A protein and the small-molecule ligand that binds it are described below.
Small molecule (SMILES): CCC(=O)N1CCC[C@H](n2c(=O)c(-c3cccc(F)c3Cl)c(C)c3cnc(Nc4ccc(N5CCN(C)CC5)c(C)c4)nc32)C1

Binding-site contacts:
Ligand atom C39 contacts residue LYS54 of chain 1.A at 3.7 Å.
Ligand atom C36 contacts residue GLN100 of chain 1.A at 3.8 Å.
Ligand atom C33 contacts residue MET102 of chain 1.A at 3.6 Å (hydrophobic).
Ligand atom C19 contacts residue GLY105 of chain 1.A at 3.6 Å.
Ligand atom C19 contacts residue PRO103 of chain 1.A at 3.6 Å (hydrophobic).
Ligand atom C33 contacts residue GLN100 of chain 1.A at 3.5 Å.
Ligand atom C34 contacts residue LEU153 of chain 1.A at 3.4 Å (hydrophobic).
Ligand atom C43 contacts residue GLU71 of chain 1.A at 3.5 Å.
Ligand atom C44 contacts residue MET75 of chain 1.A at 3.6 Å (hydrophobic).
Ligand atom C45 contacts residue THR163 of chain 1.A at 3.8 Å.
Ligand atom C41 contacts residue LYS54 of chain 1.A at 3.6 Å.
Ligand atom C20 contacts residue GLY105 of chain 1.A at 3.9 Å.
Ligand atom F1 contacts residue LEU97 of chain 1.A at 3.3 Å.
Ligand atom C36 contacts residue THR99 of chain 1.A at 2.9 Å.
Ligand atom C18 contacts residue MET102 of chain 1.A at 3.8 Å (hydrophobic).
Ligand atom C34 contacts residue ALA52 of chain 1.A at 3.7 Å (hydrophobic).
Ligand atom C10 contacts residue CYS106 of chain 1.A at 3.8 Å (hydrophobic).
Ligand atom C33 contacts residue LEU153 of chain 1.A at 3.4 Å (hydrophobic).
Ligand atom CL1 contacts residue LYS54 of chain 1.A at 3.8 Å.
Ligand atom C06 contacts residue GLY28 of chain 1.A at 3.5 Å.
Ligand atom C39 contacts residue THR99 of chain 1.A at 3.6 Å.
Ligand atom N17 contacts residue LEU27 of chain 1.A at 3.8 Å.
Ligand atom C16 contacts residue MET102 of chain 1.A at 3.8 Å (hydrophobic).
Ligand atom C14 contacts residue LEU153 of chain 1.A at 3.9 Å (hydrophobic).
Ligand atom C19 contacts residue MET102 of chain 1.A at 3.7 Å (hydrophobic).
Ligand atom C44 contacts residue GLU71 of chain 1.A at 3.5 Å.
Ligand atom C35 contacts residue LEU153 of chain 1.A at 3.8 Å (hydrophobic).
Ligand atom C11 contacts residue ARG150 of chain 1.A at 3.5 Å.
Ligand atom F1 contacts residue LYS54 of chain 1.A at 3.5 Å.
Ligand atom C21 contacts residue PRO103 of chain 1.A at 3.3 Å (hydrophobic).
Ligand atom C43 contacts residue MET75 of chain 1.A at 3.3 Å (hydrophobic).
Ligand atom CL1 contacts residue THR99 of chain 1.A at 3.0 Å.
Ligand atom N32 contacts residue MET102 of chain 1.A at 2.9 Å (h-bond).
Ligand atom F1 contacts residue THR99 of chain 1.A at 3.9 Å.
Ligand atom C43 contacts residue LYS54 of chain 1.A at 3.9 Å.
Ligand atom N17 contacts residue MET102 of chain 1.A at 3.0 Å (h-bond).
Ligand atom O01 contacts residue LYS54 of chain 1.A at 3.6 Å (salt-bridge).
Ligand atom C33 contacts residue ALA52 of chain 1.A at 3.7 Å (hydrophobic).
Ligand atom C06 contacts residue LEU27 of chain 1.A at 3.7 Å (hydrophobic).
Ligand atom C18 contacts residue GLY105 of chain 1.A at 3.9 Å.

Sequence of chain 1.A:
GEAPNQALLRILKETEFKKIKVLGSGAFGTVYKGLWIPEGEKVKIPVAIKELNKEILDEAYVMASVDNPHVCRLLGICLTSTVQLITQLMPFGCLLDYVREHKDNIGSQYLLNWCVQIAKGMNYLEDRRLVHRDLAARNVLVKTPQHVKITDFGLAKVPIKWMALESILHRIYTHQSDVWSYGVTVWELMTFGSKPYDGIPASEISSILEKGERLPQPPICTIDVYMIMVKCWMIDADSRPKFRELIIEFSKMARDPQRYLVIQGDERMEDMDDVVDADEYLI